Sequence of chain 1.B:
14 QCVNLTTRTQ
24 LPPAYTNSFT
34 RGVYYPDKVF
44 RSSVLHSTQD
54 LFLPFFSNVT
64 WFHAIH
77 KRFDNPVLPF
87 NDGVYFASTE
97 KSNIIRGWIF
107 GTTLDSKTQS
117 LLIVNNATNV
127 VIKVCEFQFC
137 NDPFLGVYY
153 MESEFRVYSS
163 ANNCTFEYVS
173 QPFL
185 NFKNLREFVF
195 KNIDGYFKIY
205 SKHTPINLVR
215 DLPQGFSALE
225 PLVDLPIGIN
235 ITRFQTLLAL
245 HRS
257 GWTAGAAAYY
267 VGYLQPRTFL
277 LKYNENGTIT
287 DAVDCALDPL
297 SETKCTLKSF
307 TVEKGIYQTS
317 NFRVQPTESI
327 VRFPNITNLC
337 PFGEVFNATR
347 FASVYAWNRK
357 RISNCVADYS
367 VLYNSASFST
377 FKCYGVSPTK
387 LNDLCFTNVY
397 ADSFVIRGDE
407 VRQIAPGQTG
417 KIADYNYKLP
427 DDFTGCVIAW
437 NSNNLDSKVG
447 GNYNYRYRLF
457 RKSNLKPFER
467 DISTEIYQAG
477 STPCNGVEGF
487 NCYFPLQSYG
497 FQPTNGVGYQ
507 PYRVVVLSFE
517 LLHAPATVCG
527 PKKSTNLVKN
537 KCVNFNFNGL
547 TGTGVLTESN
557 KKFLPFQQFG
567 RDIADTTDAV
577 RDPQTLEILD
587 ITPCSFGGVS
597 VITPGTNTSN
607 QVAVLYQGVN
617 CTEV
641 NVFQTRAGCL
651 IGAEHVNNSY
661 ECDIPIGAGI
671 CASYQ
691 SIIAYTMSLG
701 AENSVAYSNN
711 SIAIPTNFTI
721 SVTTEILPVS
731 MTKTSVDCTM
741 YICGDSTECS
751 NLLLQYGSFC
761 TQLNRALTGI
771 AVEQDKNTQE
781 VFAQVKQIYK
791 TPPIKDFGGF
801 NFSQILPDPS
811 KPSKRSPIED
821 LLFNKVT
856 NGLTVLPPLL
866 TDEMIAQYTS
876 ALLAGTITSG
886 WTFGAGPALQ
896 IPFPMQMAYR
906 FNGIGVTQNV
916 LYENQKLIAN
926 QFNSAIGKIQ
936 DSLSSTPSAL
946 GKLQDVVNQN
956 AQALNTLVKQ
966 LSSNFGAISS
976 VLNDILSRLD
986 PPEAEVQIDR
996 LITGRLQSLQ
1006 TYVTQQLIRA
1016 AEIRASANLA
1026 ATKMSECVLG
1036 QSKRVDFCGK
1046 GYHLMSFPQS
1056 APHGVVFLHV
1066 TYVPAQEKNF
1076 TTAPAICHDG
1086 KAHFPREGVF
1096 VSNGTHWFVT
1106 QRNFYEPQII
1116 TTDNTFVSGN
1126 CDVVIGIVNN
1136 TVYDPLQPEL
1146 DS

Sequence of chain 1.A:
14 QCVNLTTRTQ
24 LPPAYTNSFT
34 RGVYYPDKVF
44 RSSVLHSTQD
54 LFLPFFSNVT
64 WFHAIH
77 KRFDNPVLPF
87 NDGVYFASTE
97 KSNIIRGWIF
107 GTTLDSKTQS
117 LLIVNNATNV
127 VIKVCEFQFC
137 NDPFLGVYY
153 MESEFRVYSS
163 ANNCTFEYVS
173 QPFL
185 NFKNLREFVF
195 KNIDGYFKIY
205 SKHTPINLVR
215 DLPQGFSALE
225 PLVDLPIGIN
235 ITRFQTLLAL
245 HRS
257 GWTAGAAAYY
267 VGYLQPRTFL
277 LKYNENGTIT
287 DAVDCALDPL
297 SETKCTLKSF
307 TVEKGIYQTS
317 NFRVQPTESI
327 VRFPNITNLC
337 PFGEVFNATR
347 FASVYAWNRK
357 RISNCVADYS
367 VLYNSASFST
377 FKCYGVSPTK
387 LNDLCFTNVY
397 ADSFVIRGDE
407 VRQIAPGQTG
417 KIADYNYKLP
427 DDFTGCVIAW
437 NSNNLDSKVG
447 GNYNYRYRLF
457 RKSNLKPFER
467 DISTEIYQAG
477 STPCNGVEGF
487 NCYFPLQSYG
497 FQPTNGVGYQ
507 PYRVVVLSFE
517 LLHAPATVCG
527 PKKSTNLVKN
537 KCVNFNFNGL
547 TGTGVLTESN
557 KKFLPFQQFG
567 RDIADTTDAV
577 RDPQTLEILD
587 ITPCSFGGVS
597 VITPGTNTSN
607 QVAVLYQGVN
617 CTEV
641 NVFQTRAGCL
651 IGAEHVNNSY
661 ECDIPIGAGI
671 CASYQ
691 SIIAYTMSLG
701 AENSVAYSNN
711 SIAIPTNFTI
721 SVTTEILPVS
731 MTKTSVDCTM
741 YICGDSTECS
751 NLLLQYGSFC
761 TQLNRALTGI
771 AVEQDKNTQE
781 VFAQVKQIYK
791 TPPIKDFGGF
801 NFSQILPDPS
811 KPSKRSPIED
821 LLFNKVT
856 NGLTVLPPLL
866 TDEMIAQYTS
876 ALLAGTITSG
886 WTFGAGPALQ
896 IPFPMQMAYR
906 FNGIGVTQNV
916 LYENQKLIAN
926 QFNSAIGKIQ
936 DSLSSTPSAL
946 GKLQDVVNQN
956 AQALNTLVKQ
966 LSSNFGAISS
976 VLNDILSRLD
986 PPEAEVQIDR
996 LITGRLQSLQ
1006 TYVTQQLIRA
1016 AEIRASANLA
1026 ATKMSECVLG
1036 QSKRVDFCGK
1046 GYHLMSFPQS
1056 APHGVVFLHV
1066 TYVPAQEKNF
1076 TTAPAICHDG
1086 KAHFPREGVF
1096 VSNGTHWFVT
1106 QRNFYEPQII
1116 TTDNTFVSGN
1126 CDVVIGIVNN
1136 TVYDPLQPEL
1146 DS

Binding-site contacts:
Ligand atom O6 contacts residue ASN282 of chain 1.B at 4.5 Å.
Ligand atom C4 contacts residue ASN282 of chain 1.B at 4.2 Å.
Ligand atom O5 contacts residue ASN282 of chain 1.B at 2.4 Å (h-bond).
Ligand atom C2 contacts residue GLU281 of chain 1.B at 3.9 Å.
Ligand atom C7 contacts residue ASN282 of chain 1.B at 3.2 Å.
Ligand atom C6 contacts residue LYS558 of chain 1.A at 3.5 Å.
Ligand atom C7 contacts residue ASN280 of chain 1.B at 3.8 Å.
Ligand atom O7 contacts residue ASN282 of chain 1.B at 3.1 Å (h-bond).
Ligand atom O7 contacts residue ASN280 of chain 1.B at 3.3 Å (h-bond).
Ligand atom C8 contacts residue ASN282 of chain 1.B at 4.4 Å.
Ligand atom C5 contacts residue ASN282 of chain 1.B at 3.7 Å.
Ligand atom C1 contacts residue GLU281 of chain 1.B at 3.3 Å.
Ligand atom C8 contacts residue GLU281 of chain 1.B at 4.3 Å.
Ligand atom O5 contacts residue GLU281 of chain 1.B at 4.5 Å.
Ligand atom N2 contacts residue GLU281 of chain 1.B at 3.4 Å (salt-bridge).
Ligand atom C3 contacts residue ASN282 of chain 1.B at 3.8 Å.
Ligand atom C1 contacts residue ASN282 of chain 1.B at 1.4 Å.
Ligand atom C7 contacts residue GLU281 of chain 1.B at 4.0 Å.
Ligand atom C2 contacts residue ASN282 of chain 1.B at 2.5 Å.
Ligand atom C8 contacts residue ASN280 of chain 1.B at 3.8 Å.
Ligand atom O6 contacts residue LYS558 of chain 1.A at 3.0 Å (salt-bridge).
Ligand atom N2 contacts residue ASN282 of chain 1.B at 2.9 Å (h-bond).
Ligand atom C5 contacts residue LYS558 of chain 1.A at 4.2 Å.

A small-molecule ligand and the protein it binds are described below.
Small molecule (SMILES): CC(=O)N[C@@H]1[C@@H](O)[C@H](O)[C@@H](CO)O[C@H]1O